Sequence of chain 2.C:
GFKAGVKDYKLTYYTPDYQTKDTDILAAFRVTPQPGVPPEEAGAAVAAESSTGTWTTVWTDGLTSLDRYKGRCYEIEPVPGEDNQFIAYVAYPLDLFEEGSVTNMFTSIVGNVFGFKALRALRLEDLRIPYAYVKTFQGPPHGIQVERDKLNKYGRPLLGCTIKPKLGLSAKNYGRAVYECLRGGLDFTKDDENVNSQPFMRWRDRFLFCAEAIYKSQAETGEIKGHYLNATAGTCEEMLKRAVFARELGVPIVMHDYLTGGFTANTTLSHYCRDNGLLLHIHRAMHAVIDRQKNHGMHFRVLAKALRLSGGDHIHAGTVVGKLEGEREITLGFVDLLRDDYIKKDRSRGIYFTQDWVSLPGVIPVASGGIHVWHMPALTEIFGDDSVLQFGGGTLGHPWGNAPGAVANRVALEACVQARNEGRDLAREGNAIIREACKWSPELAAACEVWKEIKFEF

Sequence of chain 1.D:
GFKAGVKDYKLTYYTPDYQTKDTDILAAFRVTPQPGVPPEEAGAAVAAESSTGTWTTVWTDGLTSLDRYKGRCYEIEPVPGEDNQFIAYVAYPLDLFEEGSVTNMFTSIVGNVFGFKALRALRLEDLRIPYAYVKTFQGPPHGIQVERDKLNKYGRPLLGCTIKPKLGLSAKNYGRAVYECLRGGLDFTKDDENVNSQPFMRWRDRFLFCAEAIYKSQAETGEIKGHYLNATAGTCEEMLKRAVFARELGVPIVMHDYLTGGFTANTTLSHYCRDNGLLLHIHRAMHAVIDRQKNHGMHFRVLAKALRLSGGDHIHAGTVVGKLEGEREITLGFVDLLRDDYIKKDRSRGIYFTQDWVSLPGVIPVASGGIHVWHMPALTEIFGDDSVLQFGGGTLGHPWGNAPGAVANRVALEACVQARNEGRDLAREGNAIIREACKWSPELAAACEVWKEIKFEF

Binding-site contacts:
Ligand atom O1P contacts residue THR65 of chain 2.C at 2.4 Å (h-bond).
Ligand atom C5 contacts residue LEU335 of chain 1.D at 3.3 Å (hydrophobic).
Ligand atom O1P contacts residue LYS175 of chain 1.D at 3.1 Å.
Ligand atom C1 contacts residue SER379 of chain 1.D at 3.7 Å.
Ligand atom O3 contacts residue GLU204 of chain 1.D at 2.7 Å (salt-bridge).
Ligand atom O6P contacts residue ARG295 of chain 1.D at 2.8 Å (salt-bridge).
Ligand atom O3P contacts residue THR65 of chain 2.C at 3.6 Å.
Ligand atom O1P contacts residue GLY403 of chain 1.D at 3.8 Å.
Ligand atom C2 contacts residue LYS177 of chain 1.D at 3.7 Å.
Ligand atom O3P contacts residue LYS334 of chain 1.D at 3.0 Å (salt-bridge).
Ligand atom O2P contacts residue GLY403 of chain 1.D at 2.8 Å.
Ligand atom O5P contacts residue SER379 of chain 1.D at 3.7 Å.
Ligand atom O3P contacts residue TRP66 of chain 2.C at 3.7 Å.
Ligand atom P1 contacts residue GLY404 of chain 1.D at 3.8 Å.
Ligand atom C4 contacts residue ASN123 of chain 2.C at 3.4 Å.
Ligand atom O1 contacts residue LYS175 of chain 1.D at 3.2 Å (salt-bridge).
Ligand atom O6P contacts residue HIS327 of chain 1.D at 3.8 Å.
Ligand atom O4P contacts residue LEU335 of chain 1.D at 3.5 Å.
Ligand atom O4 contacts residue LYS334 of chain 1.D at 3.8 Å.
Ligand atom O6P contacts residue HIS298 of chain 1.D at 3.7 Å.
Ligand atom O3P contacts residue GLY381 of chain 1.D at 2.9 Å (h-bond).
Ligand atom C4 contacts residue LEU335 of chain 1.D at 3.8 Å (hydrophobic).
Ligand atom O2P contacts residue GLY404 of chain 1.D at 3.5 Å (h-bond).
Ligand atom P1 contacts residue THR65 of chain 2.C at 3.5 Å.
Ligand atom O2 contacts residue LYS177 of chain 1.D at 2.9 Å (salt-bridge).
Ligand atom O4 contacts residue ASN123 of chain 2.C at 3.4 Å (h-bond).
Ligand atom O4P contacts residue ARG295 of chain 1.D at 3.0 Å (salt-bridge).
Ligand atom O5 contacts residue LEU335 of chain 1.D at 3.0 Å.
Ligand atom O3P contacts residue GLY380 of chain 1.D at 3.7 Å.
Ligand atom O3 contacts residue ASP203 of chain 1.D at 3.6 Å.
Ligand atom O5 contacts residue ASN123 of chain 2.C at 3.2 Å (h-bond).
Ligand atom P2 contacts residue ARG295 of chain 1.D at 3.7 Å.
Ligand atom O4 contacts residue LEU335 of chain 1.D at 3.1 Å.
Ligand atom P1 contacts residue GLY403 of chain 1.D at 3.8 Å.
Ligand atom C5 contacts residue ASN123 of chain 2.C at 3.9 Å.
Ligand atom O2 contacts residue LYS334 of chain 1.D at 3.7 Å.
Ligand atom O1P contacts residue GLY404 of chain 1.D at 3.3 Å (h-bond).
Ligand atom O5P contacts residue HIS327 of chain 1.D at 2.5 Å (h-bond).
Ligand atom O3 contacts residue HIS294 of chain 1.D at 3.7 Å.
Ligand atom P2 contacts residue HIS327 of chain 1.D at 3.7 Å.

This small molecule binds to this protein.
Small molecule (SMILES): O=C(COP(=O)(O)O)[C@H](O)[C@H](O)COP(=O)(O)O